Binding-site contacts:
Ligand atom C8A contacts residue MET40 of chain 1.B at 3.7 Å (hydrophobic).
Ligand atom C14 contacts residue HEM1 of chain 1.H at 3.5 Å.
Ligand atom F6 contacts residue TYR292 of chain 1.B at 3.6 Å.
Ligand atom N1' contacts residue HEM1 of chain 1.H at 2.8 Å (h-bond).
Ligand atom C4 contacts residue GLU296 of chain 1.B at 3.6 Å.
Ligand atom C16 contacts residue GLU296 of chain 1.B at 2.9 Å.
Ligand atom C4A contacts residue MET40 of chain 1.B at 3.5 Å (hydrophobic).
Ligand atom N1' contacts residue H4B1 of chain 1.I at 2.8 Å (h-bond).
Ligand atom C2 contacts residue GLN182 of chain 1.B at 3.2 Å.
Ligand atom C3 contacts residue GLU296 of chain 1.B at 3.8 Å.
Ligand atom C3 contacts residue HEM1 of chain 1.H at 3.6 Å.
Ligand atom N2 contacts residue HEM1 of chain 1.H at 2.9 Å (h-bond).
Ligand atom F6 contacts residue GLU296 of chain 1.B at 2.8 Å.
Ligand atom C5' contacts residue HEM1 of chain 1.H at 3.3 Å.
Ligand atom C5A contacts residue MET40 of chain 1.B at 3.7 Å (hydrophobic).
Ligand atom C8A contacts residue TRP10 of chain 1.A at 3.6 Å (hydrophobic).
Ligand atom C13 contacts residue PRO269 of chain 1.B at 3.6 Å (hydrophobic).
Ligand atom F5 contacts residue GLN182 of chain 1.B at 3.7 Å.
Ligand atom N6A contacts residue HEM1 of chain 1.H at 2.7 Å (h-bond).
Ligand atom C5A contacts residue TYR410 of chain 1.B at 3.6 Å (hydrophobic).
Ligand atom C6A contacts residue HEM1 of chain 1.H at 3.5 Å.
Ligand atom C7A contacts residue HEM1 of chain 1.H at 3.6 Å.
Ligand atom C2A contacts residue HEM1 of chain 1.H at 3.6 Å.
Ligand atom C11 contacts residue PRO269 of chain 1.B at 3.6 Å (hydrophobic).
Ligand atom C5A contacts residue LEU41 of chain 1.B at 3.7 Å (hydrophobic).
Ligand atom N6A contacts residue ARG118 of chain 1.B at 3.5 Å (salt-bridge).
Ligand atom C2' contacts residue HEM1 of chain 1.H at 3.4 Å.
Ligand atom C1 contacts residue HEM1 of chain 1.H at 3.8 Å.
Ligand atom C12 contacts residue VAL271 of chain 1.B at 3.7 Å (hydrophobic).
Ligand atom C6A contacts residue TYR410 of chain 1.B at 3.7 Å (hydrophobic).
Ligand atom F5 contacts residue VAL271 of chain 1.B at 3.4 Å.
Ligand atom C1 contacts residue GLN182 of chain 1.B at 3.4 Å.
Ligand atom C12 contacts residue PRO269 of chain 1.B at 3.6 Å (hydrophobic).
Ligand atom C5' contacts residue H4B1 of chain 1.I at 3.4 Å.
Ligand atom C5' contacts residue TRP382 of chain 1.B at 3.3 Å (hydrophobic).
Ligand atom F6 contacts residue PRO269 of chain 1.B at 3.6 Å.
Ligand atom C15 contacts residue HEM1 of chain 1.H at 3.5 Å.
Ligand atom O1 contacts residue HEM1 of chain 1.H at 3.2 Å (h-bond).
Ligand atom C11 contacts residue GLU296 of chain 1.B at 3.7 Å.
Ligand atom N1A contacts residue HEM1 of chain 1.H at 2.7 Å (h-bond).

A small-molecule ligand and the protein it binds are described below.
Small molecule (SMILES): C[C@@H]1CC(N)=N[C@H](C[C@@H]2CNC[C@@H]2OCCNCC(F)(F)c2ccccc2)C1

Sequence of chain 1.B:
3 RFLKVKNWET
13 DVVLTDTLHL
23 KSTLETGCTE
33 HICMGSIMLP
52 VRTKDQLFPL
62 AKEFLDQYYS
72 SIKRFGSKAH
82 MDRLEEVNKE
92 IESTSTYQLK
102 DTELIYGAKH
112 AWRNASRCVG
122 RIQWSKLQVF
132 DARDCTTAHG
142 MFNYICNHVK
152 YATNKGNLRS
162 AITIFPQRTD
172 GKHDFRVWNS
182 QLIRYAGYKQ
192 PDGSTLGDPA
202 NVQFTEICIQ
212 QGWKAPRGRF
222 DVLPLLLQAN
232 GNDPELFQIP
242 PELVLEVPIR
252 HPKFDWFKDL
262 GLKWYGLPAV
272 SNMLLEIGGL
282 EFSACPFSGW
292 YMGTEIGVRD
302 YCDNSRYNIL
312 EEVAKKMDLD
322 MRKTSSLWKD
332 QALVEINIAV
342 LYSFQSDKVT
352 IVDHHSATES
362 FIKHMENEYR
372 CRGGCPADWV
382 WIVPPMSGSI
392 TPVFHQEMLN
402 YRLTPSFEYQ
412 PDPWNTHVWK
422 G

Sequence of chain 1.A:
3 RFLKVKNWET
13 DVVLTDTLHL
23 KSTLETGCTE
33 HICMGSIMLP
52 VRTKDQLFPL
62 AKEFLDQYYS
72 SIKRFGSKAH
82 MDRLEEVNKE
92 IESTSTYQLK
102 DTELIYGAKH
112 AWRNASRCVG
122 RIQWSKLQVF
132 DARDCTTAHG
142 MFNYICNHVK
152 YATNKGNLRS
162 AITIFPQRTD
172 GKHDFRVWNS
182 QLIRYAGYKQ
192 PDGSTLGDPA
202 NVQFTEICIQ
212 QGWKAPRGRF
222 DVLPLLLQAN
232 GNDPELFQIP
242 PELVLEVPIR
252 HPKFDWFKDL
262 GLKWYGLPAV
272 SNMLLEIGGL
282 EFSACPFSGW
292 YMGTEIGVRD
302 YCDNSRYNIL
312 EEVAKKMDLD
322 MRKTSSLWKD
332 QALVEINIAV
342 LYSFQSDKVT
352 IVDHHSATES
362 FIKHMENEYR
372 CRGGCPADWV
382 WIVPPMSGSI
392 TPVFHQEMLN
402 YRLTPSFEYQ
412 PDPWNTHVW